This small molecule binds to this protein.
Small molecule (SMILES): CC(=O)N[C@H]1[C@H](O[C@H]2[C@H](O)[C@@H](NC(C)=O)CO[C@@H]2CO[C@H]2O[C@@H](C)[C@@H](O)[C@@H](O)[C@@H]2O)O[C@H](CO)[C@@H](O)[C@@H]1O

Sequence of chain 1.A:
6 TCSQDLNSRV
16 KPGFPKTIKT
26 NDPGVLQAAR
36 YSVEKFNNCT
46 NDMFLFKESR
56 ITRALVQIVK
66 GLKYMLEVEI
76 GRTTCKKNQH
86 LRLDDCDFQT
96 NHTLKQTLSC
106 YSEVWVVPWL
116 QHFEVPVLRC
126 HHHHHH

Sequence of chain 2.A:
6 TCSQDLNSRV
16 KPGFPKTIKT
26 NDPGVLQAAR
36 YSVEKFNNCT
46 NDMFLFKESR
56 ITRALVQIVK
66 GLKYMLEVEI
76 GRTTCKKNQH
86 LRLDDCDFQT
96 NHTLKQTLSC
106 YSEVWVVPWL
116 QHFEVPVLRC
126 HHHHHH

Binding-site contacts:
Ligand atom C8 contacts residue LYS40 of chain 1.A at 3.7 Å.
Ligand atom O5 contacts residue CYS7 of chain 2.A at 3.9 Å.
Ligand atom O7 contacts residue ASN43 of chain 1.A at 3.1 Å (h-bond).
Ligand atom O4 contacts residue ASN46 of chain 1.A at 2.7 Å (h-bond).
Ligand atom O3 contacts residue CYS7 of chain 2.A at 4.2 Å.
Ligand atom O5 contacts residue ASN43 of chain 1.A at 2.4 Å (h-bond).
Ligand atom C7 contacts residue THR6 of chain 2.A at 4.1 Å.
Ligand atom C5 contacts residue ASN43 of chain 1.A at 3.2 Å.
Ligand atom C3 contacts residue ASN43 of chain 1.A at 3.8 Å.
Ligand atom O6 contacts residue THR6 of chain 2.A at 3.8 Å.
Ligand atom C6 contacts residue ASN43 of chain 1.A at 3.5 Å.
Ligand atom C1 contacts residue ASN43 of chain 1.A at 1.4 Å.
Ligand atom C6 contacts residue CYS44 of chain 1.A at 4.2 Å (hydrophobic).
Ligand atom O7 contacts residue THR6 of chain 2.A at 4.0 Å.
Ligand atom C7 contacts residue LYS40 of chain 1.A at 3.7 Å.
Ligand atom C3 contacts residue THR6 of chain 2.A at 3.8 Å.
Ligand atom C1 contacts residue CYS7 of chain 2.A at 4.2 Å (hydrophobic).
Ligand atom C5 contacts residue THR45 of chain 1.A at 4.2 Å.
Ligand atom O7 contacts residue LYS40 of chain 1.A at 3.0 Å (salt-bridge).
Ligand atom N2 contacts residue ASN43 of chain 1.A at 2.8 Å (h-bond).
Ligand atom O7 contacts residue CYS44 of chain 1.A at 3.8 Å.
Ligand atom O7 contacts residue CYS7 of chain 2.A at 4.0 Å.
Ligand atom O5 contacts residue ASN43 of chain 1.A at 4.0 Å.
Ligand atom C4 contacts residue ASN46 of chain 1.A at 3.7 Å.
Ligand atom C2 contacts residue ASN43 of chain 1.A at 2.4 Å.
Ligand atom N2 contacts residue THR6 of chain 2.A at 4.1 Å.
Ligand atom C5 contacts residue CYS44 of chain 1.A at 4.1 Å (hydrophobic).
Ligand atom C5 contacts residue ASN43 of chain 1.A at 3.7 Å.
Ligand atom C5 contacts residue ASN46 of chain 1.A at 4.0 Å.
Ligand atom O5 contacts residue THR6 of chain 2.A at 4.1 Å.
Ligand atom C2 contacts residue THR6 of chain 2.A at 3.8 Å.
Ligand atom C7 contacts residue ASN43 of chain 1.A at 3.2 Å.
Ligand atom O3 contacts residue THR6 of chain 2.A at 2.8 Å (h-bond).
Ligand atom C6 contacts residue LYS82 of chain 1.A at 3.9 Å.
Ligand atom C6 contacts residue ASN46 of chain 1.A at 3.3 Å.
Ligand atom C6 contacts residue THR45 of chain 1.A at 3.0 Å.
Ligand atom C4 contacts residue CYS44 of chain 1.A at 3.6 Å (hydrophobic).
Ligand atom C4 contacts residue ASN43 of chain 1.A at 4.2 Å.
Ligand atom C4 contacts residue ASN43 of chain 1.A at 4.2 Å.
Ligand atom C2 contacts residue CYS7 of chain 2.A at 4.1 Å (hydrophobic).